Binding-site contacts:
Ligand atom N2 contacts residue TRP144 of chain 1.T at 2.7 Å (h-bond).
Ligand atom C2 contacts residue MET115 of chain 1.P at 4.2 Å (hydrophobic).
Ligand atom C3 contacts residue LEU113 of chain 1.P at 4.2 Å (hydrophobic).
Ligand atom C5 contacts residue ARG105 of chain 1.P at 4.2 Å.
Ligand atom C10 contacts residue TYR186 of chain 1.T at 4.2 Å (hydrophobic).
Ligand atom N1 contacts residue MET115 of chain 1.P at 3.9 Å.
Ligand atom C4 contacts residue TYR193 of chain 1.T at 4.2 Å (hydrophobic).
Ligand atom C2 contacts residue TRP144 of chain 1.T at 3.2 Å (hydrophobic).
Ligand atom C3 contacts residue CYS189 of chain 1.T at 3.9 Å (hydrophobic).
Ligand atom C9 contacts residue TYR90 of chain 1.T at 3.1 Å (hydrophobic).
Ligand atom C3 contacts residue TYR193 of chain 1.T at 3.8 Å (hydrophobic).
Ligand atom C4 contacts residue CYS189 of chain 1.T at 4.5 Å (hydrophobic).
Ligand atom C9 contacts residue TRP144 of chain 1.T at 3.7 Å (hydrophobic).
Ligand atom C10 contacts residue TYR90 of chain 1.T at 3.4 Å (hydrophobic).
Ligand atom C7 contacts residue MET115 of chain 1.P at 3.9 Å (hydrophobic).
Ligand atom C3 contacts residue MET115 of chain 1.P at 4.3 Å (hydrophobic).
Ligand atom C1 contacts residue THR145 of chain 1.T at 4.5 Å.
Ligand atom C10 contacts residue SER143 of chain 1.T at 4.3 Å.
Ligand atom C4 contacts residue LEU113 of chain 1.P at 3.6 Å (hydrophobic).
Ligand atom C1 contacts residue TRP144 of chain 1.T at 3.2 Å (hydrophobic).
Ligand atom C5 contacts residue THR145 of chain 1.T at 4.1 Å.
Ligand atom C8 contacts residue TRP144 of chain 1.T at 3.8 Å (hydrophobic).
Ligand atom C5 contacts residue TRP144 of chain 1.T at 4.4 Å (hydrophobic).
Ligand atom C1 contacts residue MET115 of chain 1.P at 4.0 Å (hydrophobic).
Ligand atom C5 contacts residue LEU113 of chain 1.P at 4.0 Å (hydrophobic).
Ligand atom C7 contacts residue TRP144 of chain 1.T at 4.2 Å (hydrophobic).
Ligand atom N2 contacts residue TYR90 of chain 1.T at 3.8 Å.
Ligand atom C3 contacts residue TRP144 of chain 1.T at 3.9 Å (hydrophobic).
Ligand atom C10 contacts residue TRP144 of chain 1.T at 3.1 Å (hydrophobic).
Ligand atom C6 contacts residue TRP144 of chain 1.T at 3.5 Å (hydrophobic).
Ligand atom C4 contacts residue TRP144 of chain 1.T at 4.4 Å (hydrophobic).
Ligand atom C3 contacts residue CYS188 of chain 1.T at 4.4 Å (hydrophobic).
Ligand atom C8 contacts residue TYR90 of chain 1.T at 4.2 Å (hydrophobic).
Ligand atom N1 contacts residue TRP144 of chain 1.T at 3.8 Å.
Ligand atom C7 contacts residue TRP54 of chain 1.P at 4.5 Å (hydrophobic).
Ligand atom N1 contacts residue THR145 of chain 1.T at 3.9 Å.
Ligand atom C10 contacts residue TYR193 of chain 1.T at 3.3 Å (hydrophobic).
Ligand atom C8 contacts residue TRP54 of chain 1.P at 3.6 Å (hydrophobic).
Ligand atom C6 contacts residue CYS188 of chain 1.T at 4.4 Å (hydrophobic).
Ligand atom C4 contacts residue ARG105 of chain 1.P at 4.4 Å.

Sequence of chain 1.T:
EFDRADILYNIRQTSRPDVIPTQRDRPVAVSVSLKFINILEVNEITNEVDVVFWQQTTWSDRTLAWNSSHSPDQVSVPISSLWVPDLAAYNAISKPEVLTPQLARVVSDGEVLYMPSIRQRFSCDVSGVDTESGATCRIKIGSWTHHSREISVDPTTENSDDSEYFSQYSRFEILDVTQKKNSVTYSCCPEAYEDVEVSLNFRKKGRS

Sequence of chain 1.P:
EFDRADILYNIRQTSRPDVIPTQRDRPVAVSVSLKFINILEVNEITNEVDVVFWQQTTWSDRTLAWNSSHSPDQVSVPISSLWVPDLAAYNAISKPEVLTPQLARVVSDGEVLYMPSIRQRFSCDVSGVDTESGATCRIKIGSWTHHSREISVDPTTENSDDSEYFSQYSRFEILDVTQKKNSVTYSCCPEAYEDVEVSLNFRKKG

The protein below binds the small molecule below.
Small molecule (SMILES): CN1CCC[C@H]1c1cccnc1